Binding-site contacts:
Ligand atom C5 contacts residue THR116 of chain 1.A at 3.9 Å.
Ligand atom O6 contacts residue THR116 of chain 1.A at 3.3 Å (h-bond).
Ligand atom C1 contacts residue THR116 of chain 1.A at 3.7 Å.
Ligand atom C5 contacts residue ASN114 of chain 1.A at 3.6 Å.
Ligand atom C7 contacts residue ASN114 of chain 1.A at 3.1 Å.
Ligand atom O6 contacts residue PHE117 of chain 1.A at 3.4 Å.
Ligand atom O7 contacts residue ASN124 of chain 1.A at 2.7 Å (h-bond).
Ligand atom N2 contacts residue ASN114 of chain 1.A at 3.0 Å (h-bond).
Ligand atom C6 contacts residue THR116 of chain 1.A at 4.1 Å.
Ligand atom C4 contacts residue ASN114 of chain 1.A at 4.2 Å.
Ligand atom C2 contacts residue ASN124 of chain 1.A at 4.4 Å.
Ligand atom C3 contacts residue ASN114 of chain 1.A at 3.8 Å.
Ligand atom C6 contacts residue ASN118 of chain 1.A at 4.1 Å.
Ligand atom C1 contacts residue PHE117 of chain 1.A at 4.5 Å (hydrophobic).
Ligand atom C2 contacts residue ASN114 of chain 1.A at 2.5 Å.
Ligand atom O6 contacts residue ASN118 of chain 1.A at 3.0 Å (h-bond).
Ligand atom O7 contacts residue ASN114 of chain 1.A at 2.8 Å (h-bond).
Ligand atom C1 contacts residue ASN114 of chain 1.A at 1.4 Å.
Ligand atom C6 contacts residue PHE117 of chain 1.A at 4.2 Å (hydrophobic).
Ligand atom N2 contacts residue ASN124 of chain 1.A at 3.9 Å.
Ligand atom O5 contacts residue PHE117 of chain 1.A at 4.0 Å.
Ligand atom O5 contacts residue THR116 of chain 1.A at 3.9 Å.
Ligand atom O5 contacts residue ASN114 of chain 1.A at 2.3 Å (h-bond).
Ligand atom C7 contacts residue ASN124 of chain 1.A at 3.1 Å.
Ligand atom C8 contacts residue ASN114 of chain 1.A at 4.0 Å.
Ligand atom C8 contacts residue ASN124 of chain 1.A at 3.5 Å.

This protein binds this small molecule.
Small molecule (SMILES): CC(=O)N[C@@H]1[C@@H](O)[C@H](O)[C@@H](CO)O[C@H]1O

Sequence of chain 1.A:
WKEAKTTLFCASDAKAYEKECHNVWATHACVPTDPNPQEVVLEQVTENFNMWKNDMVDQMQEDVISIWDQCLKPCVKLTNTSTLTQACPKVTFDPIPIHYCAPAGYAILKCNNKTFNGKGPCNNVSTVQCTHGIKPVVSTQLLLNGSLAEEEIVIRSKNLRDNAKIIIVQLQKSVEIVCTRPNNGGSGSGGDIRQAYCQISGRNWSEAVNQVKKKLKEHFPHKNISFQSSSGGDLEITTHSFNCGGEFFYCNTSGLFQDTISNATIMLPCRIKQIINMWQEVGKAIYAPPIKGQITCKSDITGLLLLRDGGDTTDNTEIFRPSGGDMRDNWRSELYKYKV